Sequence of chain 2.C:
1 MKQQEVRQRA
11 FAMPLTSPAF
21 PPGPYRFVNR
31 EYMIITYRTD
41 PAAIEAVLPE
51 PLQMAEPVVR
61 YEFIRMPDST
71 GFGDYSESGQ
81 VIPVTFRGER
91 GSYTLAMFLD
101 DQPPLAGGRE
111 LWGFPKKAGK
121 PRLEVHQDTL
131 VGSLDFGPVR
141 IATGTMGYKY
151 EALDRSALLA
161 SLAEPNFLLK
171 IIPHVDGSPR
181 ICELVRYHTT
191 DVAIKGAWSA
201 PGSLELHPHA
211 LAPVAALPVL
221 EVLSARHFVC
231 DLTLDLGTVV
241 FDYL

This small molecule binds to this protein.
Small molecule (SMILES): CCCC(C)=O

Binding-site contacts:
Ligand atom C2 contacts residue TYR75 of chain 2.C at 4.1 Å (hydrophobic).
Ligand atom O6 contacts residue TYR75 of chain 2.C at 3.8 Å.
Ligand atom O6 contacts residue LEU234 of chain 2.C at 3.8 Å.
Ligand atom C1 contacts residue LEU234 of chain 2.C at 4.1 Å (hydrophobic).
Ligand atom O6 contacts residue LYS116 of chain 2.C at 4.4 Å.
Ligand atom C3 contacts residue LYS116 of chain 2.C at 2.4 Å.
Ligand atom C4 contacts residue LYS116 of chain 2.C at 3.6 Å.
Ligand atom C3 contacts residue TYR75 of chain 2.C at 3.8 Å (hydrophobic).
Ligand atom C3 contacts residue LEU99 of chain 2.C at 4.4 Å (hydrophobic).
Ligand atom C5 contacts residue LYS116 of chain 2.C at 4.3 Å.
Ligand atom C4 contacts residue LEU234 of chain 2.C at 4.3 Å (hydrophobic).
Ligand atom C2 contacts residue GLY108 of chain 2.C at 4.5 Å.
Ligand atom C5 contacts residue MET97 of chain 2.C at 3.7 Å (hydrophobic).
Ligand atom C5 contacts residue PHE114 of chain 2.C at 3.8 Å (hydrophobic).
Ligand atom C2 contacts residue LEU99 of chain 2.C at 4.3 Å (hydrophobic).
Ligand atom C1 contacts residue PRO104 of chain 2.C at 3.7 Å (hydrophobic).
Ligand atom C4 contacts residue TYR75 of chain 2.C at 4.2 Å (hydrophobic).
Ligand atom C1 contacts residue TYR75 of chain 2.C at 3.8 Å (hydrophobic).
Ligand atom O6 contacts residue ARG30 of chain 2.C at 3.4 Å (salt-bridge).
Ligand atom C4 contacts residue ARG30 of chain 2.C at 4.2 Å.
Ligand atom C2 contacts residue PHE114 of chain 2.C at 4.3 Å (hydrophobic).
Ligand atom C2 contacts residue LYS116 of chain 2.C at 1.3 Å.
Ligand atom C5 contacts residue ARG30 of chain 2.C at 4.1 Å.
Ligand atom O6 contacts residue PHE27 of chain 2.C at 4.0 Å.
Ligand atom C1 contacts residue GLY108 of chain 2.C at 4.4 Å.
Ligand atom C1 contacts residue LYS116 of chain 2.C at 2.4 Å.
Ligand atom C2 contacts residue PRO104 of chain 2.C at 3.8 Å (hydrophobic).
Ligand atom O6 contacts residue MET66 of chain 2.C at 4.2 Å.
Ligand atom C1 contacts residue PHE72 of chain 2.C at 4.0 Å (hydrophobic).